Binding-site contacts:
Ligand atom CBI contacts residue TYR60 of chain 1.B at 4.1 Å (hydrophobic).
Ligand atom OAF contacts residue GLY56 of chain 1.B at 3.2 Å.
Ligand atom OAA contacts residue THR27 of chain 1.B at 3.2 Å.
Ligand atom CAR contacts residue ASN52 of chain 1.B at 3.8 Å.
Ligand atom CBG contacts residue HIS55 of chain 1.B at 4.0 Å.
Ligand atom CAQ contacts residue TYR60 of chain 1.B at 4.1 Å (hydrophobic).
Ligand atom OAB contacts residue ALA335 of chain 1.B at 3.3 Å.
Ligand atom CAR contacts residue HIS55 of chain 1.B at 3.5 Å.
Ligand atom OAJ contacts residue ASN52 of chain 1.B at 3.3 Å (h-bond).
Ligand atom OAA contacts residue ILE28 of chain 1.B at 3.9 Å.
Ligand atom CAS contacts residue PRO30 of chain 1.B at 4.0 Å (hydrophobic).
Ligand atom NAZ contacts residue TYR60 of chain 1.B at 3.7 Å.
Ligand atom CAO contacts residue GLY56 of chain 1.B at 3.4 Å.
Ligand atom CAR contacts residue HIS61 of chain 1.B at 3.9 Å.
Ligand atom NAY contacts residue TYR60 of chain 1.B at 3.4 Å.
Ligand atom CAO contacts residue HIS61 of chain 1.B at 3.8 Å.
Ligand atom OAF contacts residue TYR60 of chain 1.B at 4.2 Å.
Ligand atom CBC contacts residue HIS55 of chain 1.B at 4.2 Å.
Ligand atom OAE contacts residue SER57 of chain 1.B at 2.5 Å (h-bond).
Ligand atom OAJ contacts residue HIS55 of chain 1.B at 3.5 Å.
Ligand atom CAO contacts residue TYR60 of chain 1.B at 3.7 Å (hydrophobic).
Ligand atom SBN contacts residue ASN52 of chain 1.B at 4.3 Å.
Ligand atom OAB contacts residue LYS336 of chain 1.B at 3.4 Å.
Ligand atom CAN contacts residue TYR60 of chain 1.B at 3.6 Å (hydrophobic).
Ligand atom OAF contacts residue SER57 of chain 1.B at 2.7 Å (h-bond).
Ligand atom OAE contacts residue TYR60 of chain 1.B at 3.8 Å.
Ligand atom CBD contacts residue TYR60 of chain 1.B at 3.4 Å (hydrophobic).
Ligand atom CAP contacts residue TYR60 of chain 1.B at 4.2 Å (hydrophobic).
Ligand atom SBP contacts residue SER57 of chain 1.B at 3.4 Å (h-bond).
Ligand atom CBC contacts residue TYR60 of chain 1.B at 3.5 Å (hydrophobic).
Ligand atom CBC contacts residue GLY56 of chain 1.B at 3.8 Å.
Ligand atom OAL contacts residue SER57 of chain 1.B at 4.3 Å.
Ligand atom NAY contacts residue GLY56 of chain 1.B at 3.5 Å.
Ligand atom OAA contacts residue ALA335 of chain 1.B at 4.0 Å.
Ligand atom CAO contacts residue HIS55 of chain 1.B at 3.3 Å.
Ligand atom OAA contacts residue ASN52 of chain 1.B at 3.4 Å.
Ligand atom CAV contacts residue TYR60 of chain 1.B at 3.6 Å (hydrophobic).
Ligand atom CAP contacts residue PRO30 of chain 1.B at 4.0 Å (hydrophobic).
Ligand atom SBP contacts residue TYR60 of chain 1.B at 4.2 Å.
Ligand atom CAV contacts residue GLY56 of chain 1.B at 3.8 Å.

Sequence of chain 1.B:
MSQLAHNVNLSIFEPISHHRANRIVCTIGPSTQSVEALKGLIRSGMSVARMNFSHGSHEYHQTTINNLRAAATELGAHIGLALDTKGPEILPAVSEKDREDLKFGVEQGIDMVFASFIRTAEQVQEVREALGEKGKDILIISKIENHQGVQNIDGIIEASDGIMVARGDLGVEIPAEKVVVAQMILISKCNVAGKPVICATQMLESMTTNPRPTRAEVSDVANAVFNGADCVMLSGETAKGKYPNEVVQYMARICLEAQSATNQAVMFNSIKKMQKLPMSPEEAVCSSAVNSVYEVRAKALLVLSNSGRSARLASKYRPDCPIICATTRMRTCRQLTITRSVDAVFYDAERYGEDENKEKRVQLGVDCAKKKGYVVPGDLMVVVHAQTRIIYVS

This small molecule binds to this protein.
Small molecule (SMILES): O=S(=O)(O)c1ccc(/N=N/c2ccc(/N=N/c3c(O)c(S(=O)(=O)O)cc4cc(S(=O)(=O)O)ccc34)c(S(=O)(=O)O)c2)cc1